Sequence of chain 1.J:
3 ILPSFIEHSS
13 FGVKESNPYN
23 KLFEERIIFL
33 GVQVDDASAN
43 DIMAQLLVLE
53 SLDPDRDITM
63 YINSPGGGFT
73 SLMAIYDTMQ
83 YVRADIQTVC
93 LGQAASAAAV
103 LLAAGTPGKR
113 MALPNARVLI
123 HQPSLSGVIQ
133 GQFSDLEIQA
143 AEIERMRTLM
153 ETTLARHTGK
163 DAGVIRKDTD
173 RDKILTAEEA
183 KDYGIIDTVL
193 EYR

Sequence of chain 1.L:
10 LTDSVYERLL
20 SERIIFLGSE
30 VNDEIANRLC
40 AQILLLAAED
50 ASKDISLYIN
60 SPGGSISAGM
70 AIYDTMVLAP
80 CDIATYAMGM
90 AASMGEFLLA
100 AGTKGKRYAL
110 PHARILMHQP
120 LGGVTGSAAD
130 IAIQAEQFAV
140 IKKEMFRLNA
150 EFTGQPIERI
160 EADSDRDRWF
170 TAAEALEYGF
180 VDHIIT

The protein below binds the small molecule below.
Small molecule (SMILES): CC(C)C[C@H](NC(=O)c1ccccc1)C(=O)O

Binding-site contacts:
Ligand atom CG contacts residue LEU120 of chain 1.L at 4.1 Å (hydrophobic).
Ligand atom C5 contacts residue PHE135 of chain 1.J at 4.3 Å (hydrophobic).
Ligand atom C contacts residue LEU120 of chain 1.L at 3.8 Å (hydrophobic).
Ligand atom CB contacts residue LEU120 of chain 1.L at 3.6 Å (hydrophobic).
Ligand atom CA contacts residue ILE65 of chain 1.L at 4.3 Å (hydrophobic).
Ligand atom CB contacts residue GLY63 of chain 1.L at 4.0 Å.
Ligand atom C7 contacts residue PRO119 of chain 1.L at 4.1 Å (hydrophobic).
Ligand atom CA contacts residue LEU1 of chain 1.RA at 2.4 Å (hydrophobic).
Ligand atom C2 contacts residue GLY121 of chain 1.L at 4.1 Å.
Ligand atom C contacts residue LEU1 of chain 1.RA at 4.1 Å (hydrophobic).
Ligand atom C5 contacts residue ILE140 of chain 1.L at 3.7 Å (hydrophobic).
Ligand atom CD2 contacts residue SER64 of chain 1.L at 3.8 Å.
Ligand atom C3 contacts residue LEU120 of chain 1.L at 4.3 Å (hydrophobic).
Ligand atom C contacts residue ILE65 of chain 1.L at 3.8 Å (hydrophobic).
Ligand atom N contacts residue LEU1 of chain 1.RA at 3.5 Å (h-bond).
Ligand atom CA contacts residue SER64 of chain 1.L at 4.3 Å.
Ligand atom CA contacts residue LEU120 of chain 1.L at 3.5 Å (hydrophobic).
Ligand atom C6 contacts residue ILE65 of chain 1.L at 4.0 Å (hydrophobic).
Ligand atom C2 contacts residue PHE135 of chain 1.J at 4.0 Å (hydrophobic).
Ligand atom C1 contacts residue ILE65 of chain 1.L at 4.3 Å (hydrophobic).
Ligand atom C3 contacts residue PHE135 of chain 1.J at 3.9 Å (hydrophobic).
Ligand atom O contacts residue LEU120 of chain 1.L at 2.5 Å (h-bond).
Ligand atom CA contacts residue GLY63 of chain 1.L at 3.7 Å.
Ligand atom C7 contacts residue LEU1 of chain 1.RA at 1.3 Å (hydrophobic).
Ligand atom O contacts residue LEU1 of chain 1.RA at 2.2 Å (h-bond).
Ligand atom N contacts residue LEU120 of chain 1.L at 2.8 Å (h-bond).
Ligand atom C7 contacts residue GLY63 of chain 1.L at 3.9 Å.
Ligand atom C1 contacts residue PHE135 of chain 1.J at 4.3 Å (hydrophobic).
Ligand atom O contacts residue PRO119 of chain 1.L at 3.0 Å.
Ligand atom C1 contacts residue LEU120 of chain 1.L at 3.9 Å (hydrophobic).
Ligand atom C7 contacts residue LEU120 of chain 1.L at 3.7 Å (hydrophobic).
Ligand atom C7 contacts residue ILE65 of chain 1.L at 3.9 Å (hydrophobic).
Ligand atom C4 contacts residue PHE135 of chain 1.J at 4.1 Å (hydrophobic).
Ligand atom C2 contacts residue LEU120 of chain 1.L at 3.4 Å (hydrophobic).
Ligand atom C4 contacts residue PHE137 of chain 1.L at 4.0 Å (hydrophobic).
Ligand atom O1 contacts residue ILE65 of chain 1.L at 2.8 Å (h-bond).
Ligand atom O1 contacts residue SER64 of chain 1.L at 3.5 Å.
Ligand atom CB contacts residue LEU1 of chain 1.RA at 3.3 Å (hydrophobic).
Ligand atom O1 contacts residue LEU1 of chain 1.RA at 4.1 Å.
Ligand atom C3 contacts residue PHE137 of chain 1.L at 3.9 Å (hydrophobic).